Binding-site contacts:
Ligand atom CHD contacts residue CYS153 of chain 1.D at 3.5 Å (hydrophobic).
Ligand atom CAB contacts residue LEU24 of chain 1.C at 3.5 Å (hydrophobic).
Ligand atom OB contacts residue ASP28 of chain 1.C at 3.1 Å.
Ligand atom CBB contacts residue ASN21 of chain 1.C at 3.7 Å.
Ligand atom C2A contacts residue ASN35 of chain 1.D at 3.5 Å.
Ligand atom C4B contacts residue LEU38 of chain 1.D at 3.6 Å (hydrophobic).
Ligand atom CBC contacts residue ALA142 of chain 1.D at 3.6 Å (hydrophobic).
Ligand atom C4C contacts residue ILE148 of chain 1.D at 3.5 Å (hydrophobic).
Ligand atom NC contacts residue ILE148 of chain 1.D at 3.5 Å.
Ligand atom CAA contacts residue ASN35 of chain 1.D at 3.5 Å.
Ligand atom NA contacts residue ASP39 of chain 1.D at 2.6 Å (salt-bridge).
Ligand atom CBC contacts residue CYS153 of chain 1.D at 2.7 Å (hydrophobic).
Ligand atom O1A contacts residue THR149 of chain 1.D at 2.6 Å (h-bond).
Ligand atom O2D contacts residue LYS36 of chain 1.D at 3.1 Å.
Ligand atom C4C contacts residue CYS153 of chain 1.D at 3.1 Å (hydrophobic).
Ligand atom NB contacts residue ASN35 of chain 1.D at 3.5 Å (h-bond).
Ligand atom C1C contacts residue GLY151 of chain 1.D at 3.4 Å.
Ligand atom C2C contacts residue GLY151 of chain 1.D at 3.7 Å.
Ligand atom NC contacts residue THR149 of chain 1.D at 2.7 Å (h-bond).
Ligand atom OC contacts residue GLY151 of chain 1.D at 3.1 Å (h-bond).
Ligand atom NA contacts residue ASN35 of chain 1.D at 3.4 Å.
Ligand atom CMC contacts residue ASN143 of chain 1.D at 3.1 Å.
Ligand atom C1A contacts residue ASN35 of chain 1.D at 3.5 Å.
Ligand atom CAD contacts residue THR149 of chain 1.D at 3.6 Å.
Ligand atom CMB contacts residue ASP39 of chain 1.D at 3.7 Å.
Ligand atom CMD contacts residue GLY151 of chain 1.D at 3.3 Å.
Ligand atom CGA contacts residue THR149 of chain 1.D at 3.5 Å.
Ligand atom CMD contacts residue THR149 of chain 1.D at 3.3 Å.
Ligand atom C2D contacts residue THR149 of chain 1.D at 3.3 Å.
Ligand atom C3C contacts residue CYS153 of chain 1.D at 2.7 Å (hydrophobic).
Ligand atom OC contacts residue PRO150 of chain 1.D at 3.7 Å.
Ligand atom C4A contacts residue ASP39 of chain 1.D at 3.6 Å.
Ligand atom CHD contacts residue ILE148 of chain 1.D at 3.4 Å (hydrophobic).
Ligand atom CAC contacts residue CYS153 of chain 1.D at 1.8 Å (hydrophobic).
Ligand atom ND contacts residue ASP39 of chain 1.D at 2.9 Å (salt-bridge).
Ligand atom O2A contacts residue THR149 of chain 1.D at 3.4 Å (h-bond).
Ligand atom O1D contacts residue ASN35 of chain 1.D at 3.3 Å (h-bond).
Ligand atom C2C contacts residue CYS153 of chain 1.D at 3.0 Å (hydrophobic).
Ligand atom C3A contacts residue ASN35 of chain 1.D at 3.6 Å.
Ligand atom CHB contacts residue ASP39 of chain 1.D at 3.4 Å.

Sequence of chain 1.C:
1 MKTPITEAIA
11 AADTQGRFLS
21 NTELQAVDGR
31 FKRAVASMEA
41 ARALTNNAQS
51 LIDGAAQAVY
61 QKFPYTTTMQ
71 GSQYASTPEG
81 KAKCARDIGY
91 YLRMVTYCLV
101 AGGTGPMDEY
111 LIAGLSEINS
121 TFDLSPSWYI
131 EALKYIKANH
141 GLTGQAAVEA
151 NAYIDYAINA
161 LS

This small molecule binds to this protein.
Small molecule (SMILES): CCC1=C(C)/C(=C/c2[nH]c(Cc3[nH]c(CC4=NC(=O)[C@H](C)[C@H]4CC)c(C)c3CCC(=O)O)c(CCC(=O)O)c2C)NC1=O

Sequence of chain 1.D:
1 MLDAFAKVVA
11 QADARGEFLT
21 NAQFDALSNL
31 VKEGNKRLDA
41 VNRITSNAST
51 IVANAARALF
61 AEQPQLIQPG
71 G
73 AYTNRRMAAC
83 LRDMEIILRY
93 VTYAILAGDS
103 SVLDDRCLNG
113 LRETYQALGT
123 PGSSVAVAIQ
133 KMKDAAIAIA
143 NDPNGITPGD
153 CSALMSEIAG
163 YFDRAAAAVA